Binding-site contacts:
Ligand atom O5 contacts residue ASP65 of chain 1.A at 4.4 Å.
Ligand atom C7 contacts residue ASN27 of chain 1.A at 3.4 Å.
Ligand atom C3 contacts residue ASN27 of chain 1.A at 3.8 Å.
Ligand atom C5 contacts residue ASN27 of chain 1.A at 3.7 Å.
Ligand atom N2 contacts residue ASN27 of chain 1.A at 2.9 Å (h-bond).
Ligand atom C4 contacts residue ASN27 of chain 1.A at 4.3 Å.
Ligand atom O5 contacts residue ASN27 of chain 1.A at 2.4 Å (h-bond).
Ligand atom C2 contacts residue ASN27 of chain 1.A at 2.5 Å.
Ligand atom C1 contacts residue ASN27 of chain 1.A at 1.5 Å.
Ligand atom O7 contacts residue ASN27 of chain 1.A at 3.5 Å (h-bond).
Ligand atom C8 contacts residue ASN27 of chain 1.A at 4.4 Å.

This small molecule binds to this protein.
Small molecule (SMILES): CC(=O)N[C@@H]1[C@@H](O)[C@H](O)[C@@H](CO)O[C@H]1O

Sequence of chain 1.A:
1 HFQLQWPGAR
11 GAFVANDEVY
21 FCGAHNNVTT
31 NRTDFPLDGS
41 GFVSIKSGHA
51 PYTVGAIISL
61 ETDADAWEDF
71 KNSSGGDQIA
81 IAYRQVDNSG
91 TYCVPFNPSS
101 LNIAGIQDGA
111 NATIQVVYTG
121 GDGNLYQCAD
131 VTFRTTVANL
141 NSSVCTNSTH